Sequence of chain 50.K:
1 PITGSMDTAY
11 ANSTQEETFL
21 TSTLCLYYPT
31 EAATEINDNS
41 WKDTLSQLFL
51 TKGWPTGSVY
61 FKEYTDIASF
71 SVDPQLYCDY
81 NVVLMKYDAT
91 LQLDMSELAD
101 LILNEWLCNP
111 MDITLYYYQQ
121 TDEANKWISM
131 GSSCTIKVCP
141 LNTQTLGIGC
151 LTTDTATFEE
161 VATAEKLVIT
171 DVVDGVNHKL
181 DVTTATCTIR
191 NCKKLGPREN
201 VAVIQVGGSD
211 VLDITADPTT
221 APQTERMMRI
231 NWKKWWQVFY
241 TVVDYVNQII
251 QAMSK

This protein binds this small molecule.
Small molecule (SMILES): CC(=O)N[C@H]1[C@H](O[C@H]2[C@H](O)[C@@H](NC(C)=O)CO[C@@H]2CO)O[C@H](CO)[C@@H](O)[C@@H]1O

Binding-site contacts:
Ligand atom C1 contacts residue ASN12 of chain 50.K at 2.2 Å.
Ligand atom C7 contacts residue ASN12 of chain 50.K at 3.9 Å.
Ligand atom O7 contacts residue ASN12 of chain 50.K at 3.6 Å.
Ligand atom C5 contacts residue ASN12 of chain 50.K at 4.2 Å.
Ligand atom N2 contacts residue ASN12 of chain 50.K at 3.8 Å.
Ligand atom O5 contacts residue ASN12 of chain 50.K at 2.8 Å (h-bond).
Ligand atom C2 contacts residue ASN12 of chain 50.K at 3.3 Å.